Sequence of chain 1.F:
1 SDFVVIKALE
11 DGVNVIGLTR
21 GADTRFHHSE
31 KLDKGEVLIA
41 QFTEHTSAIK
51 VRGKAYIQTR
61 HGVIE

Binding-site contacts:
Ligand atom CZ3 contacts residue GLY17 of chain 1.F at 3.6 Å.
Ligand atom CE2 contacts residue GLN41 of chain 1.F at 3.9 Å.
Ligand atom OXT contacts residue THR46 of chain 1.F at 2.8 Å (h-bond).
Ligand atom CB contacts residue THR19 of chain 1.E at 3.7 Å.
Ligand atom CZ2 contacts residue ALA40 of chain 1.F at 3.9 Å (hydrophobic).
Ligand atom C contacts residue GLY21 of chain 1.E at 3.4 Å.
Ligand atom CE3 contacts residue HIS27 of chain 1.F at 4.0 Å.
Ligand atom CB contacts residue SER47 of chain 1.E at 3.4 Å.
Ligand atom OXT contacts residue GLY21 of chain 1.E at 4.0 Å.
Ligand atom CZ2 contacts residue ILE49 of chain 1.F at 3.9 Å (hydrophobic).
Ligand atom CA contacts residue THR19 of chain 1.E at 3.8 Å.
Ligand atom CA contacts residue GLY21 of chain 1.E at 3.5 Å.
Ligand atom N contacts residue ASP23 of chain 1.E at 3.1 Å (salt-bridge).
Ligand atom N contacts residue GLY21 of chain 1.E at 2.8 Å (h-bond).
Ligand atom CH2 contacts residue GLY17 of chain 1.F at 3.5 Å.
Ligand atom NE1 contacts residue ALA40 of chain 1.F at 3.8 Å.
Ligand atom C contacts residue SER47 of chain 1.E at 3.5 Å.
Ligand atom CD1 contacts residue THR43 of chain 1.F at 3.9 Å.
Ligand atom C contacts residue THR46 of chain 1.F at 3.9 Å.
Ligand atom N contacts residue THR24 of chain 1.E at 2.8 Å (h-bond).
Ligand atom OXT contacts residue HIS45 of chain 1.F at 3.8 Å.
Ligand atom CZ2 contacts residue THR46 of chain 1.F at 3.9 Å.
Ligand atom CA contacts residue THR24 of chain 1.E at 3.2 Å.
Ligand atom CA contacts residue SER47 of chain 1.E at 3.9 Å.
Ligand atom C contacts residue THR43 of chain 1.F at 3.5 Å.
Ligand atom CD1 contacts residue SER47 of chain 1.E at 3.5 Å.
Ligand atom O contacts residue GLY21 of chain 1.E at 3.0 Å (h-bond).
Ligand atom NE1 contacts residue GLN41 of chain 1.F at 2.8 Å (h-bond).
Ligand atom O contacts residue ARG20 of chain 1.E at 3.5 Å.
Ligand atom CG contacts residue SER47 of chain 1.E at 3.8 Å.
Ligand atom CE3 contacts residue HIS28 of chain 1.F at 4.0 Å.
Ligand atom CB contacts residue THR24 of chain 1.E at 3.5 Å.
Ligand atom N contacts residue THR19 of chain 1.E at 2.8 Å (h-bond).
Ligand atom CD2 contacts residue THR46 of chain 1.F at 4.0 Å.
Ligand atom CD1 contacts residue GLN41 of chain 1.F at 3.6 Å.
Ligand atom O contacts residue SER47 of chain 1.E at 2.9 Å (h-bond).
Ligand atom CZ3 contacts residue HIS28 of chain 1.F at 4.0 Å.
Ligand atom O contacts residue THR43 of chain 1.F at 3.6 Å.
Ligand atom O contacts residue THR19 of chain 1.E at 4.0 Å.
Ligand atom OXT contacts residue THR43 of chain 1.F at 2.6 Å (h-bond).

Sequence of chain 1.E:
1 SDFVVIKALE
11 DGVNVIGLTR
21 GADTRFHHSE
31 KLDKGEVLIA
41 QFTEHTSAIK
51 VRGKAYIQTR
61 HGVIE

A protein and the small-molecule ligand that binds it are described below.
Small molecule (SMILES): N[C@@H](Cc1c[nH]c2ccccc12)C(=O)O